Binding-site contacts:
Ligand atom O contacts residue ARG22 of chain 2.A at 2.9 Å (salt-bridge).
Ligand atom CB contacts residue PHE63 of chain 2.A at 3.7 Å (hydrophobic).
Ligand atom CD2 contacts residue ARG22 of chain 2.A at 3.7 Å.
Ligand atom CB contacts residue HIS62 of chain 2.A at 3.7 Å.
Ligand atom O contacts residue TRP76 of chain 2.A at 3.7 Å.
Ligand atom CG2 contacts residue HIS62 of chain 2.A at 3.5 Å.
Ligand atom CD1 contacts residue ARG22 of chain 2.A at 3.7 Å.
Ligand atom O3P contacts residue SER43 of chain 2.A at 2.8 Å (h-bond).
Ligand atom O3P contacts residue SER51 of chain 2.A at 2.7 Å (h-bond).
Ligand atom CG1 contacts residue PHE63 of chain 2.A at 3.7 Å (hydrophobic).
Ligand atom CZ contacts residue ARG22 of chain 2.A at 3.7 Å.
Ligand atom N contacts residue ARG22 of chain 2.A at 3.8 Å.
Ligand atom CE1 contacts residue ARG22 of chain 2.A at 3.6 Å.
Ligand atom CB contacts residue HIS62 of chain 2.A at 3.8 Å.
Ligand atom ND2 contacts residue LYS64 of chain 2.A at 2.8 Å (salt-bridge).
Ligand atom O1P contacts residue SER45 of chain 2.A at 2.7 Å (h-bond).
Ligand atom O2P contacts residue ARG41 of chain 2.A at 2.9 Å (salt-bridge).
Ligand atom CZ contacts residue ARG22 of chain 2.A at 3.5 Å.
Ligand atom CG contacts residue SER45 of chain 2.A at 3.5 Å.
Ligand atom CE1 contacts residue SER51 of chain 2.A at 3.7 Å.
Ligand atom CB contacts residue ARG22 of chain 2.A at 3.6 Å.
Ligand atom CB contacts residue TRP76 of chain 2.A at 3.6 Å (hydrophobic).
Ligand atom OD1 contacts residue PHE63 of chain 2.A at 3.4 Å.
Ligand atom ND2 contacts residue LEU75 of chain 2.A at 3.0 Å (h-bond).
Ligand atom CE2 contacts residue ARG22 of chain 2.A at 3.5 Å.
Ligand atom CG contacts residue LYS64 of chain 2.A at 3.7 Å.
Ligand atom CE1 contacts residue ARG22 of chain 2.A at 3.5 Å.
Ligand atom CB contacts residue LEU75 of chain 2.A at 3.7 Å (hydrophobic).
Ligand atom CA contacts residue TRP76 of chain 2.A at 3.4 Å (hydrophobic).
Ligand atom N contacts residue HIS62 of chain 2.A at 2.9 Å (h-bond).
Ligand atom OD1 contacts residue LYS64 of chain 2.A at 2.9 Å (salt-bridge).
Ligand atom O1P contacts residue SER43 of chain 2.A at 3.7 Å.
Ligand atom O2P contacts residue ARG22 of chain 2.A at 2.7 Å (salt-bridge).
Ligand atom P contacts residue ARG41 of chain 2.A at 3.6 Å.
Ligand atom P contacts residue SER45 of chain 2.A at 3.5 Å.
Ligand atom OH contacts residue SER45 of chain 2.A at 3.3 Å (h-bond).
Ligand atom C contacts residue HIS62 of chain 2.A at 3.6 Å.
Ligand atom P contacts residue SER43 of chain 2.A at 3.6 Å.
Ligand atom CA contacts residue HIS62 of chain 2.A at 3.4 Å.
Ligand atom O3P contacts residue ARG41 of chain 2.A at 2.9 Å (salt-bridge).

Sequence of chain 2.A:
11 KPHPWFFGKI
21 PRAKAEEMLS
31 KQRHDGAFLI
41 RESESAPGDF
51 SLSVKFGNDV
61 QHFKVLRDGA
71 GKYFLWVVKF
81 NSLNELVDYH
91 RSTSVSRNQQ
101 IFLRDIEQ

A protein and the small-molecule ligand that binds it are described below.
Small molecule (SMILES): CC(C)[C@H](NC(=O)[C@H](CC(N)=O)NC(=O)[C@@H](NC(=O)[C@H](Cc1ccc(OP(=O)(O)O)cc1)NC(=O)[C@H](Cc1ccccc1)NC(=O)[C@@H]1CCCN1C(=O)[C@@H](N)CCCCN)C(C)C)C(=O)N[C@@H](CCC(=O)O)C(=O)N[C@@H](Cc1ccccc1)C(=O)O